Sequence of chain 1.A:
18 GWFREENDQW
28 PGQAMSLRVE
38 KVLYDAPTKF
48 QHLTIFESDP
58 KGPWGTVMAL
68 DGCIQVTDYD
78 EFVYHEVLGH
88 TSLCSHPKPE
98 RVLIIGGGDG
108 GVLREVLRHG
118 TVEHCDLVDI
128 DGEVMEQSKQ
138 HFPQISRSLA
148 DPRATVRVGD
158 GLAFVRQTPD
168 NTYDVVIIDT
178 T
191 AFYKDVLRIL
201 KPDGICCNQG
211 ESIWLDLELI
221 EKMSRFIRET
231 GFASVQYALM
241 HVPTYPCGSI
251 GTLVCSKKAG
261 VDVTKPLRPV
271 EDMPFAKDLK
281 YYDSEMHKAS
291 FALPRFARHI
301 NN

Sequence of chain 1.B:
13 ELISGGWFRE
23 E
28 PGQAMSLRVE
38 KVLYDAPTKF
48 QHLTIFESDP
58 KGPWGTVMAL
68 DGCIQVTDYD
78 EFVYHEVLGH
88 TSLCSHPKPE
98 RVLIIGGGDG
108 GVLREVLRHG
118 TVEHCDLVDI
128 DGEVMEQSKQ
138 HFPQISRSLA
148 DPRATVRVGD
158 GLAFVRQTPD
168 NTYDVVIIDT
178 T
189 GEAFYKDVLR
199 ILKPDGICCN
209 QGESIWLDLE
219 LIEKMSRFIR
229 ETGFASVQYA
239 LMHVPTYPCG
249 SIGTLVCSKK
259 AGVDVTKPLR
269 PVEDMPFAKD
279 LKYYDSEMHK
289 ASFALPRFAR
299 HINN

Binding-site contacts:
Ligand atom O7 contacts residue TRP61 of chain 1.B at 3.6 Å.
Ligand atom C13 contacts residue CYS247 of chain 1.A at 3.7 Å (hydrophobic).
Ligand atom C5 contacts residue LEU34 of chain 1.B at 4.0 Å (hydrophobic).
Ligand atom O7 contacts residue CYS247 of chain 1.A at 3.8 Å.
Ligand atom N10 contacts residue THR244 of chain 1.B at 4.0 Å.
Ligand atom C2 contacts residue MET32 of chain 1.B at 3.8 Å (hydrophobic).
Ligand atom N10 contacts residue CYS247 of chain 1.A at 3.9 Å.
Ligand atom C18 contacts residue TRP27 of chain 1.A at 3.4 Å (hydrophobic).
Ligand atom C4 contacts residue PRO243 of chain 1.B at 3.7 Å (hydrophobic).
Ligand atom C5 contacts residue MET32 of chain 1.B at 3.8 Å (hydrophobic).
Ligand atom C21 contacts residue GLU22 of chain 1.A at 3.5 Å.
Ligand atom C5 contacts residue SER33 of chain 1.B at 3.7 Å.
Ligand atom N10 contacts residue PRO243 of chain 1.B at 2.9 Å (h-bond).
Ligand atom C17 contacts residue MET32 of chain 1.B at 3.6 Å (hydrophobic).
Ligand atom N6 contacts residue GLU22 of chain 1.B at 2.7 Å (salt-bridge).
Ligand atom C13 contacts residue GLN30 of chain 1.A at 3.2 Å.
Ligand atom N9 contacts residue THR244 of chain 1.B at 3.2 Å.
Ligand atom N9 contacts residue PRO243 of chain 1.B at 3.6 Å.
Ligand atom C12 contacts residue THR244 of chain 1.B at 3.6 Å.
Ligand atom N14 contacts residue GLU22 of chain 1.B at 3.0 Å (salt-bridge).
Ligand atom C11 contacts residue SER33 of chain 1.B at 3.2 Å.
Ligand atom C2 contacts residue GLU22 of chain 1.B at 3.6 Å.
Ligand atom C16 contacts residue GLN30 of chain 1.A at 3.5 Å.
Ligand atom C19 contacts residue MET32 of chain 1.B at 3.9 Å (hydrophobic).
Ligand atom C11 contacts residue LEU34 of chain 1.B at 3.9 Å (hydrophobic).
Ligand atom C1 contacts residue MET32 of chain 1.B at 3.5 Å (hydrophobic).
Ligand atom C3 contacts residue MET32 of chain 1.B at 3.7 Å (hydrophobic).
Ligand atom N6 contacts residue MET32 of chain 1.B at 3.6 Å.
Ligand atom C12 contacts residue GLU22 of chain 1.B at 3.5 Å.
Ligand atom C8 contacts residue GLN30 of chain 1.A at 3.7 Å.
Ligand atom C4 contacts residue MET32 of chain 1.B at 3.9 Å (hydrophobic).
Ligand atom N6 contacts residue ILE71 of chain 1.B at 3.9 Å.
Ligand atom C17 contacts residue PRO246 of chain 1.A at 3.9 Å (hydrophobic).
Ligand atom C19 contacts residue PRO246 of chain 1.A at 3.7 Å (hydrophobic).
Ligand atom C15 contacts residue GLN30 of chain 1.A at 3.8 Å.
Ligand atom C20 contacts residue PRO246 of chain 1.A at 3.9 Å (hydrophobic).
Ligand atom C5 contacts residue GLU22 of chain 1.B at 3.8 Å.
Ligand atom C13 contacts residue TRP61 of chain 1.B at 3.7 Å (hydrophobic).
Ligand atom C16 contacts residue LEU215 of chain 1.A at 3.9 Å (hydrophobic).
Ligand atom N14 contacts residue THR244 of chain 1.B at 2.7 Å (h-bond).

This protein binds this small molecule.
Small molecule (SMILES): Cc1ccc(COc2cccc3nc(N)nc(N)c23)cc1